This small molecule binds to this protein.
Small molecule (SMILES): CCCC(C)=O

Sequence of chain 3.C:
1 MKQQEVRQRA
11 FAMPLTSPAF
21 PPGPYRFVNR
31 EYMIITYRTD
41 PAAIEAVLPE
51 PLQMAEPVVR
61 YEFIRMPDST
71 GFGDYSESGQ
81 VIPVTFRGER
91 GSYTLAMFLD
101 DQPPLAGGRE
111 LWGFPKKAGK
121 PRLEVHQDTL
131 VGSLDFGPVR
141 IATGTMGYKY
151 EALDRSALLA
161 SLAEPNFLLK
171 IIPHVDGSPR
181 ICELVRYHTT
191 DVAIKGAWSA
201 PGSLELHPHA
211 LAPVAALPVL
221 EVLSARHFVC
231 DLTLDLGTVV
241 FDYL

Binding-site contacts:
Ligand atom C5 contacts residue ARG30 of chain 3.C at 4.1 Å.
Ligand atom C2 contacts residue TYR75 of chain 3.C at 4.1 Å (hydrophobic).
Ligand atom C1 contacts residue LEU234 of chain 3.C at 4.1 Å (hydrophobic).
Ligand atom O6 contacts residue ARG30 of chain 3.C at 3.4 Å (salt-bridge).
Ligand atom C1 contacts residue TYR75 of chain 3.C at 3.8 Å (hydrophobic).
Ligand atom C5 contacts residue LYS116 of chain 3.C at 4.3 Å.
Ligand atom C3 contacts residue LEU99 of chain 3.C at 4.4 Å (hydrophobic).
Ligand atom C2 contacts residue PHE114 of chain 3.C at 4.3 Å (hydrophobic).
Ligand atom C1 contacts residue GLY108 of chain 3.C at 4.4 Å.
Ligand atom O6 contacts residue MET66 of chain 3.C at 4.2 Å.
Ligand atom C1 contacts residue LYS116 of chain 3.C at 2.4 Å.
Ligand atom C2 contacts residue LEU99 of chain 3.C at 4.3 Å (hydrophobic).
Ligand atom C3 contacts residue TYR75 of chain 3.C at 3.8 Å (hydrophobic).
Ligand atom C3 contacts residue LYS116 of chain 3.C at 2.4 Å.
Ligand atom O6 contacts residue PHE27 of chain 3.C at 4.0 Å.
Ligand atom C5 contacts residue PHE114 of chain 3.C at 3.8 Å (hydrophobic).
Ligand atom C4 contacts residue ARG30 of chain 3.C at 4.2 Å.
Ligand atom C4 contacts residue LEU234 of chain 3.C at 4.3 Å (hydrophobic).
Ligand atom O6 contacts residue LYS116 of chain 3.C at 4.4 Å.
Ligand atom C1 contacts residue PHE72 of chain 3.C at 4.0 Å (hydrophobic).
Ligand atom C5 contacts residue MET97 of chain 3.C at 3.7 Å (hydrophobic).
Ligand atom C1 contacts residue PRO104 of chain 3.C at 3.7 Å (hydrophobic).
Ligand atom O6 contacts residue LEU234 of chain 3.C at 3.8 Å.
Ligand atom C2 contacts residue PRO104 of chain 3.C at 3.8 Å (hydrophobic).
Ligand atom C4 contacts residue TYR75 of chain 3.C at 4.2 Å (hydrophobic).
Ligand atom C2 contacts residue LYS116 of chain 3.C at 1.3 Å.
Ligand atom C2 contacts residue GLY108 of chain 3.C at 4.5 Å.
Ligand atom O6 contacts residue TYR75 of chain 3.C at 3.8 Å.
Ligand atom C4 contacts residue LYS116 of chain 3.C at 3.6 Å.